Binding-site contacts:
Ligand atom O7 contacts residue ASN1114 of chain 1.C at 3.4 Å (h-bond).
Ligand atom C2 contacts residue ASN1114 of chain 1.C at 2.5 Å.
Ligand atom C7 contacts residue ASN1114 of chain 1.C at 3.4 Å.
Ligand atom C5 contacts residue ASN1114 of chain 1.C at 3.7 Å.
Ligand atom C3 contacts residue ASN1114 of chain 1.C at 3.8 Å.
Ligand atom O5 contacts residue ASN1114 of chain 1.C at 2.4 Å (h-bond).
Ligand atom C8 contacts residue ASN1114 of chain 1.C at 4.5 Å.
Ligand atom C1 contacts residue ASN1114 of chain 1.C at 1.4 Å.
Ligand atom N2 contacts residue ASN1114 of chain 1.C at 2.9 Å (h-bond).
Ligand atom C4 contacts residue ASN1114 of chain 1.C at 4.2 Å.

The protein below binds the small molecule below.
Small molecule (SMILES): CC(=O)N[C@H]1[C@H](O[C@H]2[C@H](O)[C@@H](NC(C)=O)CO[C@@H]2CO)O[C@H](CO)[C@@H](O)[C@@H]1O

Sequence of chain 1.C:
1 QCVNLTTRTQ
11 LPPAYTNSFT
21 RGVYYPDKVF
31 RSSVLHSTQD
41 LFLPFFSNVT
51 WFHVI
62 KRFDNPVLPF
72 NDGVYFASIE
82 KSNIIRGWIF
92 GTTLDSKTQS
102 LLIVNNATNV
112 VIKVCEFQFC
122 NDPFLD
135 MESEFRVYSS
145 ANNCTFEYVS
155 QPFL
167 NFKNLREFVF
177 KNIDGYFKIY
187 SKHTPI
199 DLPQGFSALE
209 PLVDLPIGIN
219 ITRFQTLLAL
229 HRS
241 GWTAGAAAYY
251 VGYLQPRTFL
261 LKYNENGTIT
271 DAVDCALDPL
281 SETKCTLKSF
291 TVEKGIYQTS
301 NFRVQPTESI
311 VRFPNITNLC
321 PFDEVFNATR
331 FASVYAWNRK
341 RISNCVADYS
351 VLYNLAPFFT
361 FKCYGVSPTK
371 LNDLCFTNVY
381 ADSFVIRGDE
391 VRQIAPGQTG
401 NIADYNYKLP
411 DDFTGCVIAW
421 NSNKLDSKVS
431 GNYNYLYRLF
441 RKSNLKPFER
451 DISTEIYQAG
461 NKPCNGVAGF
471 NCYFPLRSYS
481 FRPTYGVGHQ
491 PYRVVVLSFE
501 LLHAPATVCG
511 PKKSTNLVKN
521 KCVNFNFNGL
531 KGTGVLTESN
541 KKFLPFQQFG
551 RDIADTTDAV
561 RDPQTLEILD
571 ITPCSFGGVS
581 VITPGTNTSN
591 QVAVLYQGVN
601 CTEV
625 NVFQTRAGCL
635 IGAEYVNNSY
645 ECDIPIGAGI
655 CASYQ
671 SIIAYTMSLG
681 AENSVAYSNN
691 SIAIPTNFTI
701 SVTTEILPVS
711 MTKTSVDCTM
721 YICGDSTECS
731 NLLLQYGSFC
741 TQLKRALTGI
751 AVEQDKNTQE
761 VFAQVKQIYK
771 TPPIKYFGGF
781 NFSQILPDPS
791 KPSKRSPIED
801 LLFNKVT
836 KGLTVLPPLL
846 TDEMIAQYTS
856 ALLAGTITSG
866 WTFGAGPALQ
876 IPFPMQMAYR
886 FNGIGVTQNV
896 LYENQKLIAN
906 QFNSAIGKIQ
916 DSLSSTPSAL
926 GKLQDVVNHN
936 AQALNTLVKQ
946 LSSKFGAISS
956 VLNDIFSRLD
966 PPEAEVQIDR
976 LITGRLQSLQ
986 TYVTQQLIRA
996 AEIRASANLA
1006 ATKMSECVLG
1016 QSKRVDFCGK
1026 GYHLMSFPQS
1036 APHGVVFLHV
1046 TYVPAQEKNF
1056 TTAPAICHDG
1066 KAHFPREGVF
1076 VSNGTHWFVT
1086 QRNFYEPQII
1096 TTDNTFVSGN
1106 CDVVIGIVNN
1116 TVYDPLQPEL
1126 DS